Binding-site contacts:
Ligand atom C7 contacts residue ASN265 of chain 1.B at 3.1 Å.
Ligand atom C8 contacts residue SER264 of chain 1.B at 3.6 Å.
Ligand atom C6 contacts residue ASN303 of chain 1.B at 4.0 Å.
Ligand atom C6 contacts residue TYR300 of chain 1.B at 3.6 Å (hydrophobic).
Ligand atom C8 contacts residue ASN265 of chain 1.B at 4.2 Å.
Ligand atom O7 contacts residue SER264 of chain 1.B at 4.2 Å.
Ligand atom O6 contacts residue ASN303 of chain 1.B at 3.5 Å.
Ligand atom N2 contacts residue ASN265 of chain 1.B at 2.6 Å (h-bond).
Ligand atom C1 contacts residue TYR300 of chain 1.B at 3.8 Å (hydrophobic).
Ligand atom C5 contacts residue ASN265 of chain 1.B at 3.8 Å.
Ligand atom C5 contacts residue GLN346 of chain 1.B at 4.2 Å.
Ligand atom C1 contacts residue THR348 of chain 1.B at 4.4 Å.
Ligand atom O6 contacts residue GLN346 of chain 1.B at 2.8 Å (h-bond).
Ligand atom O5 contacts residue TYR300 of chain 1.B at 3.5 Å.
Ligand atom C8 contacts residue LEU262 of chain 1.B at 3.8 Å (hydrophobic).
Ligand atom C1 contacts residue ASN265 of chain 1.B at 1.5 Å.
Ligand atom C8 contacts residue LYS263 of chain 1.B at 3.5 Å.
Ligand atom C7 contacts residue SER264 of chain 1.B at 4.3 Å.
Ligand atom O7 contacts residue LYS263 of chain 1.B at 4.4 Å.
Ligand atom O7 contacts residue ASN265 of chain 1.B at 3.3 Å (h-bond).
Ligand atom C2 contacts residue ASN265 of chain 1.B at 2.3 Å.
Ligand atom C4 contacts residue ASN265 of chain 1.B at 4.3 Å.
Ligand atom C5 contacts residue TYR300 of chain 1.B at 3.6 Å (hydrophobic).
Ligand atom O5 contacts residue GLN346 of chain 1.B at 3.6 Å (h-bond).
Ligand atom O5 contacts residue ASN265 of chain 1.B at 2.6 Å (h-bond).
Ligand atom C3 contacts residue ASN265 of chain 1.B at 3.7 Å.
Ligand atom C6 contacts residue GLN346 of chain 1.B at 3.5 Å.

Sequence of chain 1.B:
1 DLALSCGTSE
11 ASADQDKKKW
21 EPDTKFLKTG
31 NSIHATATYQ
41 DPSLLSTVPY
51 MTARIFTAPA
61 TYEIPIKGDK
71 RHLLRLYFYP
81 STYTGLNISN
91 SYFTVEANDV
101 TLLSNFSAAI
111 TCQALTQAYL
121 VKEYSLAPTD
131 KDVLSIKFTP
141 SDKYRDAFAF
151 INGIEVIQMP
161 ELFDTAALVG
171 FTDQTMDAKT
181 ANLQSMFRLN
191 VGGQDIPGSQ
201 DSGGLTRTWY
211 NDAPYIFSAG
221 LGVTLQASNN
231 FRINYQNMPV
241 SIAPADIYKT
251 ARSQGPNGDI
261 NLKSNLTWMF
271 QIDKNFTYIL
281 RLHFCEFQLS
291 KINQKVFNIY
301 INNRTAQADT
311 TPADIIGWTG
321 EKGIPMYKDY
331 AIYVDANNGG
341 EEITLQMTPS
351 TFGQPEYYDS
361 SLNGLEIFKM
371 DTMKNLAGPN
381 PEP

A small-molecule ligand and the protein it binds are described below.
Small molecule (SMILES): CC(=O)N[C@@H]1[C@@H](O)[C@H](O)[C@@H](CO)O[C@H]1O